Sequence of chain 1.A:
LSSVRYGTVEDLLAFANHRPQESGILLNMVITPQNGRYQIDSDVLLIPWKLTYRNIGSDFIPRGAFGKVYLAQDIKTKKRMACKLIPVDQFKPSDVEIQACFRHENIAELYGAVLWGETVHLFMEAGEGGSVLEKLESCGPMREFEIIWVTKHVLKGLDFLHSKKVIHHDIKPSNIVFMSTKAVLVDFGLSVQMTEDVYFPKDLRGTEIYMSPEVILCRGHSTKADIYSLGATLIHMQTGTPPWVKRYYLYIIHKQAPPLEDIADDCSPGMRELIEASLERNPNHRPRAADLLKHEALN

Binding-site contacts:
Ligand atom O contacts residue ARG83 of chain 1.A at 3.4 Å (salt-bridge).
Ligand atom N contacts residue VAL206 of chain 1.A at 3.8 Å.
Ligand atom C13 contacts residue TRP69 of chain 1.A at 3.8 Å (hydrophobic).
Ligand atom N2 contacts residue VAL206 of chain 1.A at 3.8 Å.
Ligand atom C9 contacts residue ILE81 of chain 1.A at 3.7 Å (hydrophobic).
Ligand atom C5 contacts residue VAL89 of chain 1.A at 3.6 Å (hydrophobic).
Ligand atom C13 contacts residue ILE81 of chain 1.A at 3.6 Å (hydrophobic).
Ligand atom O contacts residue VAL89 of chain 1.A at 3.4 Å.
Ligand atom S contacts residue ASP207 of chain 1.A at 3.5 Å.
Ligand atom N contacts residue GLU145 of chain 1.A at 2.8 Å (salt-bridge).
Ligand atom C10 contacts residue SER151 of chain 1.A at 3.8 Å.
Ligand atom C14 contacts residue ILE81 of chain 1.A at 3.6 Å (hydrophobic).
Ligand atom C contacts residue ALA102 of chain 1.A at 3.8 Å (hydrophobic).
Ligand atom S contacts residue ARG83 of chain 1.A at 3.4 Å (salt-bridge).
Ligand atom C12 contacts residue ILE81 of chain 1.A at 3.7 Å (hydrophobic).
Ligand atom N1 contacts residue VAL197 of chain 1.A at 3.6 Å.
Ligand atom C3 contacts residue VAL89 of chain 1.A at 3.8 Å (hydrophobic).
Ligand atom C13 contacts residue GLY150 of chain 1.A at 3.4 Å.
Ligand atom C12 contacts residue GLY150 of chain 1.A at 3.7 Å.
Ligand atom C8 contacts residue VAL197 of chain 1.A at 3.7 Å (hydrophobic).
Ligand atom C10 contacts residue ILE81 of chain 1.A at 3.7 Å (hydrophobic).
Ligand atom C contacts residue GLU145 of chain 1.A at 3.8 Å.
Ligand atom C2 contacts residue VAL197 of chain 1.A at 3.6 Å (hydrophobic).
Ligand atom C1 contacts residue GLY147 of chain 1.A at 3.4 Å.
Ligand atom C8 contacts residue ARG83 of chain 1.A at 3.4 Å.
Ligand atom C14 contacts residue GLY150 of chain 1.A at 3.5 Å.
Ligand atom N1 contacts residue GLY147 of chain 1.A at 3.0 Å (h-bond).
Ligand atom C11 contacts residue GLU154 of chain 1.A at 3.6 Å.
Ligand atom C1 contacts residue TRP69 of chain 1.A at 3.6 Å (hydrophobic).
Ligand atom N2 contacts residue MET144 of chain 1.A at 3.6 Å.
Ligand atom C1 contacts residue VAL197 of chain 1.A at 3.8 Å (hydrophobic).
Ligand atom C11 contacts residue LEU71 of chain 1.A at 3.8 Å (hydrophobic).
Ligand atom C7 contacts residue VAL197 of chain 1.A at 3.8 Å (hydrophobic).
Ligand atom N contacts residue ALA102 of chain 1.A at 3.6 Å.
Ligand atom C15 contacts residue GLY147 of chain 1.A at 3.7 Å.
Ligand atom N4 contacts residue ILE81 of chain 1.A at 3.7 Å.
Ligand atom S contacts residue LYS104 of chain 1.A at 3.2 Å (salt-bridge).
Ligand atom N3 contacts residue MET144 of chain 1.A at 3.5 Å.
Ligand atom C9 contacts residue SER151 of chain 1.A at 3.6 Å.
Ligand atom N4 contacts residue SER151 of chain 1.A at 3.5 Å.

The small molecule below binds the protein below.
Small molecule (SMILES): Nc1ncc(-c2cnc3ccccc3c2)cc1-c1n[nH]c(=S)o1